The small molecule below binds the protein below.
Small molecule (SMILES): Nc1ncnc2c1ncn2[C@@H]1O[C@H](CO[P](=O)(O)O[P](=O)(O)NP(=O)(O)O)[C@@H](O)[C@H]1O

Sequence of chain 1.V:
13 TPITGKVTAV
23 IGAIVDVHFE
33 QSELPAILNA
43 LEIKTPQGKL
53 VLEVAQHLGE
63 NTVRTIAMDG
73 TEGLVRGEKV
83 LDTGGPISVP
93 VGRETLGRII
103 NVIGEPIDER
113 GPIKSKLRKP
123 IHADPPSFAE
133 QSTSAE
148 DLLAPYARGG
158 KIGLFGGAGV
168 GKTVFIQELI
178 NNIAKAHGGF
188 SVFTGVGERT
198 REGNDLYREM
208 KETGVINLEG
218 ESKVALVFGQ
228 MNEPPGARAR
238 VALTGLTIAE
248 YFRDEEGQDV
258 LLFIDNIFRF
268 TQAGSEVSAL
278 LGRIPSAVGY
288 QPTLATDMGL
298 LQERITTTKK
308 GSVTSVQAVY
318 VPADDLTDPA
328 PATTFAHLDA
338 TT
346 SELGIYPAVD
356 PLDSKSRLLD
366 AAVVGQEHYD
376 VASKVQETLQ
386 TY

Binding-site contacts:
Ligand atom O1G contacts residue GLY166 of chain 1.V at 3.7 Å.
Ligand atom N6 contacts residue VAL171 of chain 1.V at 3.3 Å.
Ligand atom O1G contacts residue GLY164 of chain 1.V at 3.3 Å (h-bond).
Ligand atom O1A contacts residue THR170 of chain 1.V at 3.1 Å (h-bond).
Ligand atom O1G contacts residue LYS169 of chain 1.V at 2.6 Å (salt-bridge).
Ligand atom O3G contacts residue TYR317 of chain 1.V at 3.8 Å.
Ligand atom N7 contacts residue VAL171 of chain 1.V at 3.1 Å.
Ligand atom O1A contacts residue VAL171 of chain 1.V at 3.6 Å (h-bond).
Ligand atom O3' contacts residue ARG375 of chain 1.U at 3.4 Å.
Ligand atom O1A contacts residue LYS169 of chain 1.V at 2.8 Å (salt-bridge).
Ligand atom C5 contacts residue VAL171 of chain 1.V at 3.8 Å (hydrophobic).
Ligand atom O3G contacts residue GLU195 of chain 1.V at 3.3 Å (salt-bridge).
Ligand atom O1B contacts residue GLY166 of chain 1.V at 3.3 Å (h-bond).
Ligand atom O2B contacts residue LYS169 of chain 1.V at 3.3 Å.
Ligand atom O1B contacts residue LYS169 of chain 1.V at 3.5 Å (salt-bridge).
Ligand atom O1G contacts residue ALA165 of chain 1.V at 3.8 Å.
Ligand atom PB contacts residue MG1 of chain 1.AB at 3.3 Å.
Ligand atom O3A contacts residue GLY166 of chain 1.V at 3.7 Å.
Ligand atom O4' contacts residue GLY166 of chain 1.V at 3.8 Å.
Ligand atom PG contacts residue MG1 of chain 1.AB at 3.3 Å.
Ligand atom O2B contacts residue THR170 of chain 1.V at 2.8 Å (h-bond).
Ligand atom C2 contacts residue TYR351 of chain 1.V at 3.5 Å (hydrophobic).
Ligand atom N3 contacts residue TYR351 of chain 1.V at 3.7 Å.
Ligand atom PG contacts residue LYS169 of chain 1.V at 3.6 Å.
Ligand atom O2G contacts residue GLU195 of chain 1.V at 3.6 Å.
Ligand atom O1B contacts residue VAL167 of chain 1.V at 3.2 Å (h-bond).
Ligand atom C8 contacts residue VAL171 of chain 1.V at 3.7 Å (hydrophobic).
Ligand atom C5' contacts residue GLY166 of chain 1.V at 3.8 Å.
Ligand atom O1A contacts residue GLY168 of chain 1.V at 2.9 Å.
Ligand atom O2G contacts residue ASN263 of chain 1.V at 3.8 Å.
Ligand atom O3' contacts residue SER374 of chain 1.U at 3.1 Å (h-bond).
Ligand atom O2G contacts residue LYS169 of chain 1.V at 3.1 Å.
Ligand atom O1G contacts residue TYR317 of chain 1.V at 3.3 Å.
Ligand atom O3G contacts residue ARG196 of chain 1.V at 3.0 Å (salt-bridge).
Ligand atom O1B contacts residue GLY164 of chain 1.V at 3.8 Å.
Ligand atom N1 contacts residue TYR351 of chain 1.V at 3.6 Å.
Ligand atom O2B contacts residue MG1 of chain 1.AB at 2.2 Å.
Ligand atom N3B contacts residue MG1 of chain 1.AB at 3.4 Å.
Ligand atom O2G contacts residue MG1 of chain 1.AB at 2.2 Å.
Ligand atom O1B contacts residue GLY168 of chain 1.V at 3.4 Å (h-bond).

Sequence of chain 1.U:
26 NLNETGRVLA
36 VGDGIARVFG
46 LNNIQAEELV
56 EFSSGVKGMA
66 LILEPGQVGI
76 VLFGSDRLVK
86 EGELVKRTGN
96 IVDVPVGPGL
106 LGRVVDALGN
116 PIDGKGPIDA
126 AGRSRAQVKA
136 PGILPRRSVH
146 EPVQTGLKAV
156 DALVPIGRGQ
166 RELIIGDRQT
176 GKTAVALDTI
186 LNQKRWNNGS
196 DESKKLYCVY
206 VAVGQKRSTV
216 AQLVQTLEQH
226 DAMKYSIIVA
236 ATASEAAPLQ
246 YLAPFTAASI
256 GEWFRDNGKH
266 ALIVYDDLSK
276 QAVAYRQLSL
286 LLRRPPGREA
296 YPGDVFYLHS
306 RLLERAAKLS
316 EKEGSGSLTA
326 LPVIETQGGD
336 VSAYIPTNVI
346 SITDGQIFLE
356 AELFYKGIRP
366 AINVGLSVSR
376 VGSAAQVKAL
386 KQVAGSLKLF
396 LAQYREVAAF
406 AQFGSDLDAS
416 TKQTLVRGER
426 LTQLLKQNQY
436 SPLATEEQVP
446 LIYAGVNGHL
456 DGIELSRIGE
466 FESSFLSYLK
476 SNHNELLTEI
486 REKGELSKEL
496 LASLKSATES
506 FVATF